This protein binds this small molecule.
Small molecule (SMILES): O=c1[nH]nc2cc(CO)c3ccc(-c4ccc[nH]4)cc3n12

Sequence of chain 1.A:
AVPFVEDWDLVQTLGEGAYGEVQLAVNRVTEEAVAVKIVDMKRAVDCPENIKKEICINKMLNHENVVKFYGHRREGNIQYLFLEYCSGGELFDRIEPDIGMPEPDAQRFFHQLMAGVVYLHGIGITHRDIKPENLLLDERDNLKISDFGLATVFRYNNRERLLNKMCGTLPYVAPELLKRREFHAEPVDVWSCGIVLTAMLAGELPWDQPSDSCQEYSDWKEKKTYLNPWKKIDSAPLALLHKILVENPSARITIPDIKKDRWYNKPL

Binding-site contacts:
Ligand atom C2 contacts residue GLY90 of chain 1.A at 3.6 Å.
Ligand atom C20 contacts residue GLU91 of chain 1.A at 3.5 Å.
Ligand atom C12 contacts residue LEU137 of chain 1.A at 3.3 Å (hydrophobic).
Ligand atom N14 contacts residue GLU85 of chain 1.A at 2.8 Å (salt-bridge).
Ligand atom N13 contacts residue ALA36 of chain 1.A at 3.9 Å.
Ligand atom C19 contacts residue LEU15 of chain 1.A at 3.8 Å (hydrophobic).
Ligand atom O16 contacts residue CYS87 of chain 1.A at 2.8 Å (h-bond).
Ligand atom C20 contacts residue GLU17 of chain 1.A at 3.7 Å.
Ligand atom O21 contacts residue GLU134 of chain 1.A at 3.1 Å (salt-bridge).
Ligand atom N13 contacts residue LEU137 of chain 1.A at 3.6 Å.
Ligand atom C7 contacts residue LEU15 of chain 1.A at 3.5 Å (hydrophobic).
Ligand atom O16 contacts residue ALA36 of chain 1.A at 3.9 Å.
Ligand atom C15 contacts residue LEU137 of chain 1.A at 3.5 Å (hydrophobic).
Ligand atom C15 contacts residue CYS87 of chain 1.A at 3.8 Å (hydrophobic).
Ligand atom C3 contacts residue LEU15 of chain 1.A at 3.9 Å (hydrophobic).
Ligand atom C6 contacts residue LEU15 of chain 1.A at 3.8 Å (hydrophobic).
Ligand atom O21 contacts residue LEU137 of chain 1.A at 3.9 Å.
Ligand atom C5 contacts residue SER88 of chain 1.A at 3.8 Å.
Ligand atom N4 contacts residue GLY90 of chain 1.A at 3.5 Å.
Ligand atom C15 contacts residue ALA36 of chain 1.A at 3.6 Å (hydrophobic).
Ligand atom C12 contacts residue VAL23 of chain 1.A at 3.9 Å (hydrophobic).
Ligand atom C8 contacts residue LEU15 of chain 1.A at 3.5 Å (hydrophobic).
Ligand atom N17 contacts residue LEU137 of chain 1.A at 3.2 Å.
Ligand atom C1 contacts residue GLY90 of chain 1.A at 3.6 Å.
Ligand atom C5 contacts residue CYS87 of chain 1.A at 3.8 Å (hydrophobic).
Ligand atom O16 contacts residue TYR86 of chain 1.A at 3.3 Å.
Ligand atom C11 contacts residue LEU137 of chain 1.A at 3.8 Å (hydrophobic).
Ligand atom C8 contacts residue GLU91 of chain 1.A at 3.3 Å.
Ligand atom C7 contacts residue GLU91 of chain 1.A at 3.8 Å.
Ligand atom N4 contacts residue CYS87 of chain 1.A at 3.0 Å (h-bond).
Ligand atom C18 contacts residue LEU137 of chain 1.A at 3.6 Å (hydrophobic).
Ligand atom C5 contacts residue TYR86 of chain 1.A at 3.4 Å (hydrophobic).
Ligand atom C15 contacts residue GLU85 of chain 1.A at 3.3 Å.
Ligand atom C3 contacts residue GLY90 of chain 1.A at 3.5 Å.
Ligand atom N14 contacts residue LEU137 of chain 1.A at 3.7 Å.
Ligand atom N14 contacts residue ALA36 of chain 1.A at 3.2 Å.
Ligand atom N4 contacts residue TYR86 of chain 1.A at 3.5 Å.
Ligand atom C5 contacts residue GLY90 of chain 1.A at 3.5 Å.
Ligand atom O21 contacts residue GLU91 of chain 1.A at 2.7 Å (salt-bridge).
Ligand atom O16 contacts residue GLU85 of chain 1.A at 3.2 Å (salt-bridge).